Sequence of chain 1.A:
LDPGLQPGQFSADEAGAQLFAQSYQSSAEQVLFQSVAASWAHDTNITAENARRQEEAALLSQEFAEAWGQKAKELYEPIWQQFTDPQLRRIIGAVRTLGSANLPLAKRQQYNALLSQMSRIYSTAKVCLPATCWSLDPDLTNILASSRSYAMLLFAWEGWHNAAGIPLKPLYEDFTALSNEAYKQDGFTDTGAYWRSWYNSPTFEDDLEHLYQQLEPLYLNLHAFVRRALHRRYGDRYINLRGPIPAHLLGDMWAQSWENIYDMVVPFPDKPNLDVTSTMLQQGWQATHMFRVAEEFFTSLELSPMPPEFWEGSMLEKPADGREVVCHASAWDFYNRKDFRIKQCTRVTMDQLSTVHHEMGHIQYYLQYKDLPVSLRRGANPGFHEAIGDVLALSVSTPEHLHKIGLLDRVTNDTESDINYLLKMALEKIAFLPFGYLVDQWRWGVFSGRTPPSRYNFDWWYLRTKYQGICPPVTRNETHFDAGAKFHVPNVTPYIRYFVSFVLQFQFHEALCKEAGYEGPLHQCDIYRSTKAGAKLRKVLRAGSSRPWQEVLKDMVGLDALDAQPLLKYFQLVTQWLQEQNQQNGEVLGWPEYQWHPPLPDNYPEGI

Binding-site contacts:
Ligand atom N2 contacts residue ARG326 of chain 1.A at 4.1 Å.
Ligand atom C6 contacts residue ARG53 of chain 1.A at 4.3 Å.
Ligand atom C1 contacts residue ASN50 of chain 1.A at 3.9 Å.
Ligand atom C7 contacts residue ASN45 of chain 1.A at 3.5 Å.
Ligand atom C6 contacts residue ASN50 of chain 1.A at 3.7 Å.
Ligand atom C5 contacts residue ASN50 of chain 1.A at 4.2 Å.
Ligand atom C8 contacts residue ASP324 of chain 1.A at 3.9 Å.
Ligand atom O7 contacts residue ASN45 of chain 1.A at 3.6 Å.
Ligand atom O6 contacts residue GLU49 of chain 1.A at 3.6 Å.
Ligand atom O6 contacts residue THR47 of chain 1.A at 2.9 Å (h-bond).
Ligand atom C7 contacts residue ARG326 of chain 1.A at 4.0 Å.
Ligand atom C6 contacts residue THR47 of chain 1.A at 4.2 Å.
Ligand atom C3 contacts residue ASN45 of chain 1.A at 3.8 Å.
Ligand atom O5 contacts residue THR47 of chain 1.A at 4.4 Å.
Ligand atom C2 contacts residue ASN45 of chain 1.A at 2.4 Å.
Ligand atom O6 contacts residue ASN50 of chain 1.A at 3.5 Å (h-bond).
Ligand atom N2 contacts residue ASN45 of chain 1.A at 2.9 Å (h-bond).
Ligand atom C8 contacts residue ARG326 of chain 1.A at 3.5 Å.
Ligand atom O5 contacts residue ASN50 of chain 1.A at 3.1 Å (h-bond).
Ligand atom C5 contacts residue ASN45 of chain 1.A at 3.6 Å.
Ligand atom O5 contacts residue ASN45 of chain 1.A at 2.3 Å (h-bond).
Ligand atom C1 contacts residue ASN45 of chain 1.A at 1.4 Å.
Ligand atom C4 contacts residue ASN45 of chain 1.A at 4.2 Å.

The small molecule below binds the protein below.
Small molecule (SMILES): CC(=O)N[C@H]1[C@H](O[C@H]2[C@H](O)[C@@H](NC(C)=O)CO[C@@H]2CO)O[C@H](CO)[C@@H](O)[C@@H]1O